Sequence of chain 1.A:
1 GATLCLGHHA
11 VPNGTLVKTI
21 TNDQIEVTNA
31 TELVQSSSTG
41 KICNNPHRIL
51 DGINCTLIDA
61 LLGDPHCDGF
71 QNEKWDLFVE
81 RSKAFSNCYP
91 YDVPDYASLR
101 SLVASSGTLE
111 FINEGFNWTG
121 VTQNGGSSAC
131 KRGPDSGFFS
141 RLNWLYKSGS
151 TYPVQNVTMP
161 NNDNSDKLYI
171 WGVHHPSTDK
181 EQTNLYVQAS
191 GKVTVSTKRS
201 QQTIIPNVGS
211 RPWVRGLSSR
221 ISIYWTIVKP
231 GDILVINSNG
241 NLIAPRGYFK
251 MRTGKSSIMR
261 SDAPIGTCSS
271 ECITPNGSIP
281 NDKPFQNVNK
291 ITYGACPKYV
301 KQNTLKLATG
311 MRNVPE

A small-molecule ligand and the protein it binds are described below.
Small molecule (SMILES): CC(=O)N[C@@H]1[C@@H](O)[C@H](O)[C@@H](CO)O[C@H]1O

Binding-site contacts:
Ligand atom C7 contacts residue ASN117 of chain 1.A at 3.4 Å.
Ligand atom C5 contacts residue ASN117 of chain 1.A at 3.7 Å.
Ligand atom O7 contacts residue ASN117 of chain 1.A at 3.2 Å (h-bond).
Ligand atom C2 contacts residue ASN117 of chain 1.A at 2.3 Å.
Ligand atom N2 contacts residue ASN117 of chain 1.A at 2.9 Å (h-bond).
Ligand atom O5 contacts residue THR119 of chain 1.A at 4.0 Å.
Ligand atom C3 contacts residue ASN117 of chain 1.A at 3.7 Å.
Ligand atom C4 contacts residue ASN117 of chain 1.A at 4.2 Å.
Ligand atom O5 contacts residue ASN117 of chain 1.A at 2.4 Å (h-bond).
Ligand atom C5 contacts residue THR119 of chain 1.A at 4.2 Å.
Ligand atom C1 contacts residue ASN117 of chain 1.A at 1.4 Å.
Ligand atom C6 contacts residue THR119 of chain 1.A at 4.1 Å.